The protein below binds the small molecule below.
Small molecule (SMILES): CC(=O)N[C@@H]1[C@@H](O)[C@H](O)[C@@H](CO)O[C@H]1O

Sequence of chain 1.A:
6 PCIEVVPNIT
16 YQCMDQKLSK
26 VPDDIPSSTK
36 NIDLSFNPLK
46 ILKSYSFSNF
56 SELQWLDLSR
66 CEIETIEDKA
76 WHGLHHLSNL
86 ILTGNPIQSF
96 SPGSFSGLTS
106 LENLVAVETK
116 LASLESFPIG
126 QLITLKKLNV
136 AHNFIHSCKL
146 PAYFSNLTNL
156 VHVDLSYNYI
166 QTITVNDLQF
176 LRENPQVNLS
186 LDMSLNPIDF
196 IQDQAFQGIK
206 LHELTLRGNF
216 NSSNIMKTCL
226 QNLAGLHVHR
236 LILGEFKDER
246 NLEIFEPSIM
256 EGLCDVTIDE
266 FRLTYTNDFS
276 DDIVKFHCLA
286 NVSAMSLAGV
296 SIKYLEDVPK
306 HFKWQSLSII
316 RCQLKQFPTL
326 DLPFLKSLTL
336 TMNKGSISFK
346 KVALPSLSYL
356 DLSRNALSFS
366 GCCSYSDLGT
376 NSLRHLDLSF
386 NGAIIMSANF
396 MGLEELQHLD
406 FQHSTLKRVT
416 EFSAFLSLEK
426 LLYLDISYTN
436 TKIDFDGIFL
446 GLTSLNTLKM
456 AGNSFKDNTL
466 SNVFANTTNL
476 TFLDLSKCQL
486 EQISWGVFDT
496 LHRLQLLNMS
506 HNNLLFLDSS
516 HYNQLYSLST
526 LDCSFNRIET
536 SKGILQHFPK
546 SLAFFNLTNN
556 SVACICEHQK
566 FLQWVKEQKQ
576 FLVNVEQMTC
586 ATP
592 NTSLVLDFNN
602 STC

Binding-site contacts:
Ligand atom N2 contacts residue ASP527 of chain 1.A at 2.8 Å (salt-bridge).
Ligand atom O3 contacts residue NAG1 of chain 1.F at 2.9 Å (h-bond).
Ligand atom C1 contacts residue ASN551 of chain 1.A at 2.7 Å.
Ligand atom O5 contacts residue ASN551 of chain 1.A at 3.7 Å.
Ligand atom C5 contacts residue NAG1 of chain 1.F at 4.4 Å.
Ligand atom C3 contacts residue ASP527 of chain 1.A at 3.8 Å.
Ligand atom C2 contacts residue ASP527 of chain 1.A at 3.7 Å.
Ligand atom C8 contacts residue SER505 of chain 1.A at 4.3 Å.
Ligand atom C7 contacts residue SER529 of chain 1.A at 3.8 Å.
Ligand atom O3 contacts residue ASP527 of chain 1.A at 4.4 Å.
Ligand atom C7 contacts residue NAG1 of chain 1.F at 4.3 Å.
Ligand atom O3 contacts residue NAG2 of chain 1.F at 3.2 Å.
Ligand atom C3 contacts residue NAG2 of chain 1.F at 4.3 Å.
Ligand atom C3 contacts residue NAG1 of chain 1.F at 3.7 Å.
Ligand atom C2 contacts residue ASN551 of chain 1.A at 3.3 Å.
Ligand atom C8 contacts residue ASN551 of chain 1.A at 4.4 Å.
Ligand atom C8 contacts residue PHE530 of chain 1.A at 4.3 Å (hydrophobic).
Ligand atom O4 contacts residue NAG1 of chain 1.F at 3.5 Å.
Ligand atom C8 contacts residue NAG2 of chain 1.F at 4.2 Å.
Ligand atom C7 contacts residue NAG2 of chain 1.F at 3.9 Å.
Ligand atom C8 contacts residue SER529 of chain 1.A at 2.8 Å.
Ligand atom C7 contacts residue ASN551 of chain 1.A at 3.7 Å.
Ligand atom N2 contacts residue ASN551 of chain 1.A at 3.2 Å (h-bond).
Ligand atom C8 contacts residue ASP527 of chain 1.A at 3.4 Å.
Ligand atom C7 contacts residue ASP527 of chain 1.A at 3.5 Å.
Ligand atom C1 contacts residue VAL578 of chain 1.A at 4.3 Å (hydrophobic).
Ligand atom C8 contacts residue NAG1 of chain 1.F at 4.2 Å.
Ligand atom C1 contacts residue ASP527 of chain 1.A at 4.0 Å.
Ligand atom O5 contacts residue VAL578 of chain 1.A at 4.1 Å.
Ligand atom O7 contacts residue ASN551 of chain 1.A at 4.2 Å.
Ligand atom N2 contacts residue SER529 of chain 1.A at 4.1 Å.
Ligand atom C4 contacts residue NAG1 of chain 1.F at 4.1 Å.
Ligand atom O7 contacts residue NAG2 of chain 1.F at 3.2 Å.
Ligand atom N2 contacts residue NAG1 of chain 1.F at 4.3 Å.